Binding-site contacts:
Ligand atom C7 contacts residue ASN606 of chain 1.A at 3.4 Å.
Ligand atom C2 contacts residue ASN606 of chain 1.A at 2.5 Å.
Ligand atom O7 contacts residue ASN606 of chain 1.A at 3.8 Å.
Ligand atom C4 contacts residue ASN606 of chain 1.A at 4.3 Å.
Ligand atom N2 contacts residue ASN606 of chain 1.A at 2.8 Å (h-bond).
Ligand atom C8 contacts residue ASN606 of chain 1.A at 4.4 Å.
Ligand atom C6 contacts residue ASN606 of chain 1.A at 4.5 Å.
Ligand atom O5 contacts residue ASN606 of chain 1.A at 2.5 Å (h-bond).
Ligand atom C3 contacts residue ASN606 of chain 1.A at 3.8 Å.
Ligand atom C5 contacts residue ASN606 of chain 1.A at 3.8 Å.
Ligand atom C1 contacts residue ASN606 of chain 1.A at 1.5 Å.

Sequence of chain 1.A:
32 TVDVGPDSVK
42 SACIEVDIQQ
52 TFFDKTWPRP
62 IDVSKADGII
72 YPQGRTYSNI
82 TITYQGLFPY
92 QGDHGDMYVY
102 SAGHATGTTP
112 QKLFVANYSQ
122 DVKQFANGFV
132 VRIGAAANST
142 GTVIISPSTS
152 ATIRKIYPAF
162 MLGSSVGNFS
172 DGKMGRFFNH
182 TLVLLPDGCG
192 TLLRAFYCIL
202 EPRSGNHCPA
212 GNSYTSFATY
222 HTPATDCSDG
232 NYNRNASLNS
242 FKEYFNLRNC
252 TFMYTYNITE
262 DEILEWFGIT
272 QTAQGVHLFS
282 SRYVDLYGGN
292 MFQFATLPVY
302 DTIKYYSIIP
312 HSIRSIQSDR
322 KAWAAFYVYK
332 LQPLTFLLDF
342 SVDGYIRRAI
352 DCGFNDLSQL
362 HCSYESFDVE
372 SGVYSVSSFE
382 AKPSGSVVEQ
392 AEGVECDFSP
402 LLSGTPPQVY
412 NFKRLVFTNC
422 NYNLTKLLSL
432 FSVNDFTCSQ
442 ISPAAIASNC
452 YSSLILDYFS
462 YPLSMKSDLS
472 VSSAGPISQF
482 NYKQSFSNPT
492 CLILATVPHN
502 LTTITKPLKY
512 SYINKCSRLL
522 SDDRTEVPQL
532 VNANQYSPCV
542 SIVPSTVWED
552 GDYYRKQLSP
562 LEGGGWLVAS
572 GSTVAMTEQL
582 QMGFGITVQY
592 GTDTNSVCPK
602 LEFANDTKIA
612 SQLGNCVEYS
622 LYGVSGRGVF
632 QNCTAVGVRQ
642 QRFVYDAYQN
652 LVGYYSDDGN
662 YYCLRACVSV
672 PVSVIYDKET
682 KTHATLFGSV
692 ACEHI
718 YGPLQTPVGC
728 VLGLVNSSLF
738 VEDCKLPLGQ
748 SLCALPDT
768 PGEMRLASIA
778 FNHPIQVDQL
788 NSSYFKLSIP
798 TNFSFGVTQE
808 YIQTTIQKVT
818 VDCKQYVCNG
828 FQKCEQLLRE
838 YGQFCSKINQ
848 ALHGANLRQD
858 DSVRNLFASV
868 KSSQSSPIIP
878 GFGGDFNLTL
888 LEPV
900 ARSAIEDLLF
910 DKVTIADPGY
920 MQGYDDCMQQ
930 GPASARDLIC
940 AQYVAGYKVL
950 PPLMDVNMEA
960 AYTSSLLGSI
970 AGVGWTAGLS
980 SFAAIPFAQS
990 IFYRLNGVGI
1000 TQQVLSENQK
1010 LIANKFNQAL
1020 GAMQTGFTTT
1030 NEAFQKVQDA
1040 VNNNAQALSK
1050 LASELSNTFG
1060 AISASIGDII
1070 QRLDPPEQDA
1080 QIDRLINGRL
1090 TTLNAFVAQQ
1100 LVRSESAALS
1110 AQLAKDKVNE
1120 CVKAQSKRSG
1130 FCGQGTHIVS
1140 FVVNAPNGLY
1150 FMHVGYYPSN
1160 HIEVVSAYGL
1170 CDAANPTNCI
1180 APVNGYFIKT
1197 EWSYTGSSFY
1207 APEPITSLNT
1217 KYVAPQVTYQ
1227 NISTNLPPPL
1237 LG

The small molecule below binds the protein below.
Small molecule (SMILES): CC(=O)N[C@@H]1[C@@H](O)[C@H](O)[C@@H](CO)O[C@H]1O